The protein below binds the small molecule below.
Small molecule (SMILES): CC[C@H](C)[C@H](NC(=O)[C@H](CO)NC(=O)[C@H](CC1=NC=NC1)NC(=O)[C@H](CO)NC(=O)[C@H](CCC(N)=O)NC(=O)[C@@H]1CCCN1C(=O)[C@@H](N)CCC(N)=O)C(=O)N[C@@H](CCC(=O)O)C(=O)N[C@H](C=O)CC(C)C

Binding-site contacts:
Ligand atom CB contacts residue ARG106 of chain 1.A at 3.6 Å.
Ligand atom CD2 contacts residue GLN90 of chain 1.A at 3.5 Å.
Ligand atom O contacts residue TYR162 of chain 1.A at 3.5 Å (h-bond).
Ligand atom CG contacts residue ASN83 of chain 1.A at 3.8 Å.
Ligand atom CD contacts residue TYR162 of chain 1.A at 3.6 Å (hydrophobic).
Ligand atom CE1 contacts residue ARG168 of chain 1.A at 3.6 Å.
Ligand atom CA contacts residue TYR38 of chain 1.A at 3.8 Å (hydrophobic).
Ligand atom O contacts residue ARG106 of chain 1.A at 2.8 Å (salt-bridge).
Ligand atom CA contacts residue GLN46 of chain 1.A at 3.6 Å.
Ligand atom O contacts residue TYR51 of chain 1.A at 2.8 Å (h-bond).
Ligand atom C contacts residue TYR51 of chain 1.A at 3.5 Å (hydrophobic).
Ligand atom ND1 contacts residue TYR38 of chain 1.A at 3.0 Å (h-bond).
Ligand atom CA contacts residue TYR51 of chain 1.A at 3.6 Å (hydrophobic).
Ligand atom OG contacts residue SER86 of chain 1.A at 3.7 Å.
Ligand atom CG contacts residue ASP108 of chain 1.A at 3.6 Å.
Ligand atom N contacts residue GLN46 of chain 1.A at 2.8 Å (h-bond).
Ligand atom O contacts residue TYR162 of chain 1.A at 3.6 Å.
Ligand atom CB contacts residue TYR51 of chain 1.A at 3.7 Å (hydrophobic).
Ligand atom N contacts residue TYR38 of chain 1.A at 3.3 Å (h-bond).
Ligand atom OG contacts residue TRP48 of chain 1.A at 3.7 Å.
Ligand atom OG contacts residue GLY49 of chain 1.A at 2.8 Å (h-bond).
Ligand atom NE2 contacts residue ASP40 of chain 1.A at 3.0 Å (salt-bridge).
Ligand atom C contacts residue GLN46 of chain 1.A at 3.7 Å.
Ligand atom CG contacts residue TRP48 of chain 1.A at 3.7 Å (hydrophobic).
Ligand atom CE1 contacts residue ASP40 of chain 1.A at 3.7 Å.
Ligand atom CE1 contacts residue TYR38 of chain 1.A at 3.2 Å (hydrophobic).
Ligand atom C contacts residue GLN46 of chain 1.A at 3.8 Å.
Ligand atom CB contacts residue TRP159 of chain 1.A at 3.6 Å (hydrophobic).
Ligand atom N contacts residue TYR51 of chain 1.A at 3.0 Å (h-bond).
Ligand atom O contacts residue GLN46 of chain 1.A at 2.8 Å (h-bond).
Ligand atom OE1 contacts residue ASN163 of chain 1.A at 3.2 Å (h-bond).
Ligand atom CB contacts residue SER86 of chain 1.A at 3.6 Å.
Ligand atom OE1 contacts residue TYR162 of chain 1.A at 3.4 Å.
Ligand atom CG contacts residue VAL103 of chain 1.A at 3.7 Å (hydrophobic).
Ligand atom CA contacts residue GLN46 of chain 1.A at 3.7 Å.
Ligand atom CG contacts residue TYR38 of chain 1.A at 3.5 Å (hydrophobic).
Ligand atom CB contacts residue THR85 of chain 1.A at 3.4 Å.
Ligand atom CB contacts residue TYR162 of chain 1.A at 3.7 Å (hydrophobic).
Ligand atom OG contacts residue THR85 of chain 1.A at 2.8 Å (h-bond).
Ligand atom ND1 contacts residue ARG168 of chain 1.A at 3.2 Å (salt-bridge).

Sequence of chain 1.A:
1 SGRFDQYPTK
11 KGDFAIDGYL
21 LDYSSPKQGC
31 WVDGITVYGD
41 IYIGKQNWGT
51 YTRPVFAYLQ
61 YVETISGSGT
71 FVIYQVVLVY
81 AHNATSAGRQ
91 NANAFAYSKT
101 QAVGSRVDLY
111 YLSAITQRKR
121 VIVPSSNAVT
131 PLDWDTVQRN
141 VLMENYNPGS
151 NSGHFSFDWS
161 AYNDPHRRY